Sequence of chain 1.A:
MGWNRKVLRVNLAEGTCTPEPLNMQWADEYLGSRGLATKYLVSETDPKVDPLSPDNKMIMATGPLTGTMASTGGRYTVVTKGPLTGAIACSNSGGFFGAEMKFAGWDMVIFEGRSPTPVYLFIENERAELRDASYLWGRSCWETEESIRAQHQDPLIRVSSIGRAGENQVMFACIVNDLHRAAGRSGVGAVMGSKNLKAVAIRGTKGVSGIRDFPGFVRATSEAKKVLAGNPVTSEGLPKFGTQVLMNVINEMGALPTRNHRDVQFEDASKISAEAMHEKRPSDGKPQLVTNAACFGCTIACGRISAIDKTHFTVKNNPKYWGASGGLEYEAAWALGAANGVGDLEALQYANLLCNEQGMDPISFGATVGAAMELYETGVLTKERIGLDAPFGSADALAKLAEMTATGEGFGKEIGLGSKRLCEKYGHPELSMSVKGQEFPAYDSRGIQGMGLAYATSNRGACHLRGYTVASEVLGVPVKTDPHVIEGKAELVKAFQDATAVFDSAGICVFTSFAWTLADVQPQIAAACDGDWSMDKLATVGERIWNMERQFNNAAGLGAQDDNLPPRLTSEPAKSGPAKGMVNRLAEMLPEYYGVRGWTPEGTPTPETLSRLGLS

Binding-site contacts:
Ligand atom P30 contacts residue MG1 of chain 1.H at 3.3 Å.
Ligand atom N1 contacts residue LEU465 of chain 1.A at 3.4 Å.
Ligand atom P1 contacts residue MG1 of chain 1.H at 3.2 Å.
Ligand atom C19 contacts residue PRO362 of chain 1.A at 3.4 Å (hydrophobic).
Ligand atom O32 contacts residue GLY184 of chain 1.A at 3.1 Å (h-bond).
Ligand atom O6 contacts residue GLY94 of chain 1.A at 3.0 Å (h-bond).
Ligand atom O31 contacts residue ASN92 of chain 1.A at 3.1 Å (h-bond).
Ligand atom O2 contacts residue BEZ1 of chain 1.I at 2.7 Å (h-bond).
Ligand atom O8 contacts residue ARG75 of chain 1.A at 3.3 Å (salt-bridge).
Ligand atom O6 contacts residue ARG75 of chain 1.A at 3.3 Å (salt-bridge).
Ligand atom N20 contacts residue ASN356 of chain 1.A at 3.4 Å (h-bond).
Ligand atom O3 contacts residue GLU329 of chain 1.A at 3.3 Å (salt-bridge).
Ligand atom C24 contacts residue PRO362 of chain 1.A at 3.5 Å (hydrophobic).
Ligand atom O7 contacts residue MG1 of chain 1.H at 3.3 Å.
Ligand atom O5 contacts residue MG1 of chain 1.H at 2.0 Å.
Ligand atom O4 contacts residue ARG75 of chain 1.A at 3.5 Å (salt-bridge).
Ligand atom O5 contacts residue ASN92 of chain 1.A at 2.8 Å (h-bond).
Ligand atom O5 contacts residue SER93 of chain 1.A at 3.5 Å.
Ligand atom N3 contacts residue ASP504 of chain 1.A at 2.7 Å (salt-bridge).
Ligand atom O31 contacts residue ALA183 of chain 1.A at 3.4 Å.
Ligand atom O2 contacts residue HIS464 of chain 1.A at 3.6 Å (h-bond).
Ligand atom N3 contacts residue ASN92 of chain 1.A at 3.5 Å (h-bond).
Ligand atom C7 contacts residue ASP504 of chain 1.A at 3.5 Å.
Ligand atom O31 contacts residue MG1 of chain 1.H at 2.1 Å.
Ligand atom N20 contacts residue MET360 of chain 1.A at 3.1 Å (h-bond).
Ligand atom C9 contacts residue VAL510 of chain 1.A at 3.4 Å (hydrophobic).
Ligand atom O5 contacts residue ARG75 of chain 1.A at 3.2 Å (salt-bridge).
Ligand atom N23 contacts residue PRO362 of chain 1.A at 3.0 Å.
Ligand atom N2 contacts residue ASP504 of chain 1.A at 3.4 Å (salt-bridge).
Ligand atom N25 contacts residue ASP361 of chain 1.A at 3.2 Å (salt-bridge).
Ligand atom O33 contacts residue ASN92 of chain 1.A at 3.4 Å (h-bond).
Ligand atom O8 contacts residue ARG181 of chain 1.A at 3.5 Å (salt-bridge).
Ligand atom N17 contacts residue ASN356 of chain 1.A at 3.4 Å (h-bond).
Ligand atom O7 contacts residue ALA182 of chain 1.A at 3.2 Å (h-bond).
Ligand atom O2 contacts residue GLU331 of chain 1.A at 3.2 Å.
Ligand atom O6 contacts residue ARG181 of chain 1.A at 3.6 Å (salt-bridge).
Ligand atom P1 contacts residue ARG75 of chain 1.A at 3.5 Å.
Ligand atom N4 contacts residue VAL510 of chain 1.A at 3.4 Å (h-bond).
Ligand atom C2 contacts residue PHE511 of chain 1.A at 3.5 Å (hydrophobic).
Ligand atom O1 contacts residue LEU465 of chain 1.A at 3.2 Å.

A small-molecule ligand and the protein it binds are described below.
Small molecule (SMILES): Nc1nc2c(c(=O)[nH]1)N[C@H]1C3=C(S[W]4(=O)(=O)(SC5=C(S4)[C@@H]4Nc6c(nc(N)[nH]c6=O)N[C@@H]4O[C@@H]5COP(=O)(O)O)S3)[C@@H](COP(=O)(O)O)O[C@H]1N2